Sequence of chain 1.K:
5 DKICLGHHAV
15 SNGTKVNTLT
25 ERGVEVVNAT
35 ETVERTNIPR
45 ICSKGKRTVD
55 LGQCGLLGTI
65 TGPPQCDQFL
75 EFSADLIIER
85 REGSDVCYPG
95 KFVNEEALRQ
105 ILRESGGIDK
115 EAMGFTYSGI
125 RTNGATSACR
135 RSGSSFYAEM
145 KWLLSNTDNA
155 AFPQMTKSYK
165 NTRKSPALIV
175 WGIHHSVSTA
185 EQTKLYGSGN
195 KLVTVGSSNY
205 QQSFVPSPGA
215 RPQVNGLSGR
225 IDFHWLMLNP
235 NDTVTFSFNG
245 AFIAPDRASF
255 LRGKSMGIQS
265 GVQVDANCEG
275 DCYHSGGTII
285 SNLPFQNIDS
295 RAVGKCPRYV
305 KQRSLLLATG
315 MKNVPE

This protein binds this small molecule.
Small molecule (SMILES): CC(=O)N[C@H]1[C@H](O[C@H]2[C@H](O)[C@@H](NC(C)=O)CO[C@@H]2CO)O[C@H](CO)[C@@H](O[C@@H]2O[C@H](CO)[C@@H](O)[C@H](O)[C@@H]2O)[C@@H]1O

Sequence of chain 1.L:
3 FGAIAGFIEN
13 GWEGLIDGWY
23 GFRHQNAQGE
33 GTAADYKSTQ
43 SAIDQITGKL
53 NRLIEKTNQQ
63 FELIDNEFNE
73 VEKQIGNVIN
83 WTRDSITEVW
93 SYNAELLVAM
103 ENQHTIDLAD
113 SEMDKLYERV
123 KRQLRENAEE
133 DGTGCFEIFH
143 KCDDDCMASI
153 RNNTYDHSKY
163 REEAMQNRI

Binding-site contacts:
Ligand atom O6 contacts residue THR34 of chain 1.K at 4.5 Å.
Ligand atom C1 contacts residue THR313 of chain 1.K at 3.8 Å.
Ligand atom O5 contacts residue THR313 of chain 1.K at 3.1 Å (h-bond).
Ligand atom C2 contacts residue ASN32 of chain 1.K at 2.4 Å.
Ligand atom C8 contacts residue THR34 of chain 1.K at 3.1 Å.
Ligand atom C1 contacts residue ASN32 of chain 1.K at 1.4 Å.
Ligand atom C7 contacts residue THR34 of chain 1.K at 4.2 Å.
Ligand atom C4 contacts residue ASN32 of chain 1.K at 4.1 Å.
Ligand atom C6 contacts residue THR34 of chain 1.K at 3.5 Å.
Ligand atom O6 contacts residue LEU52 of chain 1.L at 3.7 Å.
Ligand atom O6 contacts residue THR313 of chain 1.K at 3.9 Å.
Ligand atom O7 contacts residue ASN32 of chain 1.K at 3.6 Å.
Ligand atom O5 contacts residue ASN32 of chain 1.K at 2.3 Å (h-bond).
Ligand atom C6 contacts residue THR313 of chain 1.K at 4.0 Å.
Ligand atom C7 contacts residue ASN32 of chain 1.K at 3.5 Å.
Ligand atom C3 contacts residue ASN32 of chain 1.K at 3.8 Å.
Ligand atom C5 contacts residue THR313 of chain 1.K at 4.2 Å.
Ligand atom C5 contacts residue ASN32 of chain 1.K at 3.6 Å.
Ligand atom N2 contacts residue ASN32 of chain 1.K at 2.9 Å (h-bond).
Ligand atom O5 contacts residue ALA33 of chain 1.K at 4.3 Å.